Sequence of chain 1.A:
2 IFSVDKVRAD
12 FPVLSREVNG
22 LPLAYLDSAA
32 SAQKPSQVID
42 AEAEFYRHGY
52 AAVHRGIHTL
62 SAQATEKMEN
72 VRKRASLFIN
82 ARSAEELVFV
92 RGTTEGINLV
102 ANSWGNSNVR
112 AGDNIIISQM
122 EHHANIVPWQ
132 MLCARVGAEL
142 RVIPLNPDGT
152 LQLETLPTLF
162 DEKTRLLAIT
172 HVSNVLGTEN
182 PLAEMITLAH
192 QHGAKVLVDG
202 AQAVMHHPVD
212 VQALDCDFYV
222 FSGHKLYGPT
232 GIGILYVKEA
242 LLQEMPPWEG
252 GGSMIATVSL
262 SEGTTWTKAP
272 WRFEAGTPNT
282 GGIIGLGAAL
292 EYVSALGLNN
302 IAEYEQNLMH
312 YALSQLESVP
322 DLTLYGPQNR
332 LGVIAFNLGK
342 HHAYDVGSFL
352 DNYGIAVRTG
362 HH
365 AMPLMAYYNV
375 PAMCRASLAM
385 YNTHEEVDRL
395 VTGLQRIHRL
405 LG

The small molecule below binds the protein below.
Small molecule (SMILES): N[C@@H](C[SeH])C(=O)O

Binding-site contacts:
Ligand atom CB contacts residue PLP1 of chain 1.C at 3.2 Å.
Ligand atom CA contacts residue LYS226 of chain 1.A at 3.3 Å.
Ligand atom CB contacts residue ARG359 of chain 1.A at 3.8 Å.
Ligand atom CA contacts residue ALA30 of chain 1.A at 3.8 Å (hydrophobic).
Ligand atom CA contacts residue ASN175 of chain 1.A at 4.4 Å.
Ligand atom CA contacts residue HIS123 of chain 1.A at 4.1 Å.
Ligand atom SE contacts residue HIS123 of chain 1.A at 3.6 Å.
Ligand atom CA contacts residue ALA31 of chain 1.A at 4.0 Å (hydrophobic).
Ligand atom O contacts residue ARG379 of chain 1.A at 2.5 Å (salt-bridge).
Ligand atom SE contacts residue CSZ364 of chain 1.A at 3.8 Å.
Ligand atom CB contacts residue LYS226 of chain 1.A at 3.7 Å.
Ligand atom O contacts residue ASN175 of chain 1.A at 3.5 Å (h-bond).
Ligand atom CB contacts residue ALA31 of chain 1.A at 4.2 Å (hydrophobic).
Ligand atom N contacts residue LYS226 of chain 1.A at 2.1 Å (salt-bridge).
Ligand atom CA contacts residue PLP1 of chain 1.C at 2.9 Å.
Ligand atom C contacts residue ASN175 of chain 1.A at 3.1 Å.
Ligand atom N contacts residue GLN203 of chain 1.A at 3.7 Å.
Ligand atom C contacts residue GLN203 of chain 1.A at 4.4 Å.
Ligand atom C contacts residue ALA30 of chain 1.A at 4.0 Å (hydrophobic).
Ligand atom N contacts residue PLP1 of chain 1.C at 1.4 Å.
Ligand atom O contacts residue ALA31 of chain 1.A at 3.8 Å.
Ligand atom C contacts residue PLP1 of chain 1.C at 3.8 Å.
Ligand atom CB contacts residue HIS123 of chain 1.A at 3.7 Å.
Ligand atom C contacts residue LYS226 of chain 1.A at 4.5 Å.
Ligand atom SE contacts residue HIS55 of chain 2.A at 4.5 Å.
Ligand atom C contacts residue HIS123 of chain 1.A at 4.2 Å.
Ligand atom C contacts residue ALA31 of chain 1.A at 4.4 Å (hydrophobic).
Ligand atom C contacts residue ARG359 of chain 1.A at 3.2 Å.
Ligand atom O contacts residue ALA30 of chain 1.A at 3.6 Å (h-bond).
Ligand atom SE contacts residue ARG359 of chain 1.A at 3.3 Å.
Ligand atom CA contacts residue ARG359 of chain 1.A at 3.7 Å.
Ligand atom O contacts residue ARG359 of chain 1.A at 3.0 Å (salt-bridge).
Ligand atom N contacts residue ALA30 of chain 1.A at 3.8 Å.
Ligand atom O contacts residue GLN203 of chain 1.A at 4.5 Å.
Ligand atom N contacts residue HIS123 of chain 1.A at 3.9 Å.
Ligand atom C contacts residue ARG379 of chain 1.A at 3.5 Å.

Sequence of chain 2.A:
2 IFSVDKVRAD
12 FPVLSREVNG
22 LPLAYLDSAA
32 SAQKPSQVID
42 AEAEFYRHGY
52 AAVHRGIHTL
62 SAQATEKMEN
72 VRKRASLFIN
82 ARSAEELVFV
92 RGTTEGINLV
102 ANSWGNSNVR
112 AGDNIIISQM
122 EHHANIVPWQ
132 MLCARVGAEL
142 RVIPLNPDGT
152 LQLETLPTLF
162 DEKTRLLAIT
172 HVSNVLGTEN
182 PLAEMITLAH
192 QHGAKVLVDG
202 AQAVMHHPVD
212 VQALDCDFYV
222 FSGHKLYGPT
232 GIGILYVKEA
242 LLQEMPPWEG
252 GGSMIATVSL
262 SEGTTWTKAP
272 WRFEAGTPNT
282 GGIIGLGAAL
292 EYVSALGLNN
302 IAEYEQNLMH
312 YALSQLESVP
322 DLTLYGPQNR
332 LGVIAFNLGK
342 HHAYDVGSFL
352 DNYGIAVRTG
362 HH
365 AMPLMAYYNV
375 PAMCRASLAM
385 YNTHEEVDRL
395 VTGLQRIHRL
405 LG